Sequence of chain 1.B:
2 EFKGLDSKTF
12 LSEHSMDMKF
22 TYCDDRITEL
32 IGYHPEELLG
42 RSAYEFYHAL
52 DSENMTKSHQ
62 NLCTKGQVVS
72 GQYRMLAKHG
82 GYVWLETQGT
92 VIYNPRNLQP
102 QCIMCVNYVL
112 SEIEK

A small-molecule ligand and the protein it binds are described below.
Small molecule (SMILES): O=[N+]([O-])c1cc(C(F)(F)F)ccc1NCc1ccco1

Binding-site contacts:
Ligand atom CAO contacts residue MET76 of chain 1.B at 3.6 Å (hydrophobic).
Ligand atom CAL contacts residue HIS15 of chain 1.B at 3.5 Å.
Ligand atom CAL contacts residue ASN108 of chain 1.B at 3.7 Å.
Ligand atom NAQ contacts residue MET19 of chain 1.B at 3.5 Å (h-bond).
Ligand atom CAE contacts residue MET56 of chain 1.B at 3.6 Å (hydrophobic).
Ligand atom FAB contacts residue SER71 of chain 1.B at 3.4 Å.
Ligand atom FAB contacts residue SER59 of chain 1.B at 3.3 Å.
Ligand atom CAE contacts residue TYR74 of chain 1.B at 3.8 Å (hydrophobic).
Ligand atom CAF contacts residue TYR48 of chain 1.B at 3.5 Å (hydrophobic).
Ligand atom CAT contacts residue ALA44 of chain 1.B at 3.4 Å (hydrophobic).
Ligand atom FAA contacts residue VAL69 of chain 1.B at 3.1 Å.
Ligand atom CAE contacts residue TYR48 of chain 1.B at 3.8 Å (hydrophobic).
Ligand atom OAR contacts residue MET19 of chain 1.B at 3.0 Å.
Ligand atom CAO contacts residue TYR48 of chain 1.B at 3.5 Å (hydrophobic).
Ligand atom CAJ contacts residue CYS106 of chain 1.B at 3.5 Å (hydrophobic).
Ligand atom CAF contacts residue TYR74 of chain 1.B at 3.4 Å (hydrophobic).
Ligand atom NAQ contacts residue CYS106 of chain 1.B at 3.7 Å.
Ligand atom CAJ contacts residue TYR48 of chain 1.B at 3.3 Å (hydrophobic).
Ligand atom CAS contacts residue PHE21 of chain 1.B at 3.6 Å (hydrophobic).
Ligand atom CAF contacts residue THR88 of chain 1.B at 3.6 Å.
Ligand atom NAK contacts residue TYR48 of chain 1.B at 3.8 Å.
Ligand atom CAS contacts residue TYR48 of chain 1.B at 3.7 Å (hydrophobic).
Ligand atom OAN contacts residue TYR74 of chain 1.B at 3.2 Å (h-bond).
Ligand atom OAP contacts residue HIS15 of chain 1.B at 2.9 Å.
Ligand atom FAG contacts residue SER59 of chain 1.B at 3.8 Å.
Ligand atom OAR contacts residue ILE104 of chain 1.B at 3.6 Å.
Ligand atom CAI contacts residue CYS106 of chain 1.B at 3.5 Å (hydrophobic).
Ligand atom FAB contacts residue MET56 of chain 1.B at 3.1 Å.
Ligand atom CAT contacts residue TYR48 of chain 1.B at 3.4 Å (hydrophobic).
Ligand atom FAG contacts residue VAL69 of chain 1.B at 3.7 Å.
Ligand atom FAG contacts residue HIS60 of chain 1.B at 3.8 Å.
Ligand atom CAS contacts residue ALA44 of chain 1.B at 3.2 Å (hydrophobic).
Ligand atom CAI contacts residue TYR48 of chain 1.B at 3.4 Å (hydrophobic).
Ligand atom NAK contacts residue HIS15 of chain 1.B at 3.3 Å (h-bond).
Ligand atom CAL contacts residue SER13 of chain 1.B at 3.8 Å.
Ligand atom NAK contacts residue CYS106 of chain 1.B at 3.7 Å.
Ligand atom FAA contacts residue SER71 of chain 1.B at 3.7 Å.
Ligand atom CAE contacts residue THR88 of chain 1.B at 3.5 Å.
Ligand atom CAT contacts residue PHE47 of chain 1.B at 3.8 Å (hydrophobic).
Ligand atom CAH contacts residue TYR48 of chain 1.B at 3.7 Å (hydrophobic).